The protein below binds the small molecule below.
Small molecule (SMILES): O=C(Nc1ccccc1OCc1ccccc1)c1cccc([N+](=O)[O-])c1

Sequence of chain 1.A:
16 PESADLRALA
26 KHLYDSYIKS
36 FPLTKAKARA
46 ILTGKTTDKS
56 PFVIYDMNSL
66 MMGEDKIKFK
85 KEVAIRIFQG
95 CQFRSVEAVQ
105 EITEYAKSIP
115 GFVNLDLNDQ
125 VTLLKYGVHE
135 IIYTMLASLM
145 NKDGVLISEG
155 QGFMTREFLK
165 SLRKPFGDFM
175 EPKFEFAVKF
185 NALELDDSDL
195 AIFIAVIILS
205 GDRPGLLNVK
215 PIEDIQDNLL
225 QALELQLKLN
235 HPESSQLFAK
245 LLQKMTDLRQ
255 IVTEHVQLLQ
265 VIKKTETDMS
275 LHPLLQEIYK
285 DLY

Binding-site contacts:
Ligand atom NBA contacts residue LEU279 of chain 1.A at 3.7 Å.
Ligand atom CAM contacts residue PHE173 of chain 1.A at 3.4 Å (hydrophobic).
Ligand atom CAM contacts residue GLN96 of chain 1.A at 3.7 Å.
Ligand atom CAT contacts residue CYS95 of chain 1.A at 3.3 Å (hydrophobic).
Ligand atom CAN contacts residue PHE173 of chain 1.A at 3.5 Å (hydrophobic).
Ligand atom CAH contacts residue ILE136 of chain 1.A at 3.8 Å (hydrophobic).
Ligand atom NAR contacts residue CYS95 of chain 1.A at 3.2 Å (h-bond).
Ligand atom CAY contacts residue LEU140 of chain 1.A at 3.8 Å (hydrophobic).
Ligand atom CAM contacts residue PHE92 of chain 1.A at 3.7 Å (hydrophobic).
Ligand atom OAC contacts residue HIS259 of chain 1.A at 3.8 Å.
Ligand atom CAV contacts residue PHE173 of chain 1.A at 3.6 Å (hydrophobic).
Ligand atom CAW contacts residue PHE173 of chain 1.A at 3.6 Å (hydrophobic).
Ligand atom CAL contacts residue ILE136 of chain 1.A at 3.5 Å (hydrophobic).
Ligand atom OAC contacts residue LEU263 of chain 1.A at 3.7 Å.
Ligand atom OAC contacts residue SER99 of chain 1.A at 3.6 Å (h-bond).
Ligand atom CAF contacts residue CYS95 of chain 1.A at 3.8 Å (hydrophobic).
Ligand atom CAM contacts residue CYS95 of chain 1.A at 2.6 Å (hydrophobic).
Ligand atom OAB contacts residue LEU263 of chain 1.A at 3.3 Å.
Ligand atom CAO contacts residue ARG98 of chain 1.A at 3.3 Å.
Ligand atom NBA contacts residue TYR283 of chain 1.A at 3.7 Å.
Ligand atom OAB contacts residue PHE92 of chain 1.A at 3.8 Å.
Ligand atom CAK contacts residue ILE151 of chain 1.A at 3.6 Å (hydrophobic).
Ligand atom CAY contacts residue ARG98 of chain 1.A at 3.5 Å.
Ligand atom CAO contacts residue LEU140 of chain 1.A at 3.6 Å (hydrophobic).
Ligand atom OAC contacts residue TYR283 of chain 1.A at 2.7 Å (h-bond).
Ligand atom CAP contacts residue SER99 of chain 1.A at 3.5 Å.
Ligand atom CAU contacts residue ILE151 of chain 1.A at 3.7 Å (hydrophobic).
Ligand atom CAJ contacts residue CYS95 of chain 1.A at 3.7 Å (hydrophobic).
Ligand atom CAZ contacts residue CYS95 of chain 1.A at 2.8 Å (hydrophobic).
Ligand atom CAI contacts residue LEU140 of chain 1.A at 3.7 Å (hydrophobic).
Ligand atom CAG contacts residue CYS95 of chain 1.A at 3.7 Å (hydrophobic).
Ligand atom OAA contacts residue ILE136 of chain 1.A at 3.5 Å.
Ligand atom OAS contacts residue ARG98 of chain 1.A at 3.5 Å.
Ligand atom OAA contacts residue LYS177 of chain 1.A at 3.3 Å (salt-bridge).
Ligand atom CAV contacts residue CYS95 of chain 1.A at 1.7 Å (hydrophobic).
Ligand atom OAB contacts residue TYR283 of chain 1.A at 3.8 Å.
Ligand atom CAP contacts residue CYS95 of chain 1.A at 3.8 Å (hydrophobic).
Ligand atom OAB contacts residue LEU279 of chain 1.A at 3.3 Å.
Ligand atom CAK contacts residue CYS95 of chain 1.A at 3.7 Å (hydrophobic).
Ligand atom CAN contacts residue PHE92 of chain 1.A at 3.4 Å (hydrophobic).